The protein below binds the small molecule below.
Small molecule (SMILES): CC(=O)N[C@H]1[C@H](O[C@H]2[C@H](O)[C@@H](NC(C)=O)CO[C@@H]2CO)O[C@H](CO)[C@@H](O[C@@H]2O[C@H](CO)[C@@H](O)[C@H](O)[C@@H]2O)[C@@H]1O

Binding-site contacts:
Ligand atom C7 contacts residue SER209 of chain 1.A at 4.2 Å.
Ligand atom C5 contacts residue ASN207 of chain 1.A at 3.7 Å.
Ligand atom C3 contacts residue ASN207 of chain 1.A at 3.8 Å.
Ligand atom C7 contacts residue SER208 of chain 1.A at 4.3 Å.
Ligand atom C2 contacts residue ASN207 of chain 1.A at 2.5 Å.
Ligand atom C8 contacts residue SER208 of chain 1.A at 4.0 Å.
Ligand atom O7 contacts residue SER208 of chain 1.A at 4.1 Å.
Ligand atom C7 contacts residue ASN207 of chain 1.A at 3.3 Å.
Ligand atom C1 contacts residue ASN207 of chain 1.A at 1.4 Å.
Ligand atom O5 contacts residue ASN207 of chain 1.A at 2.4 Å (h-bond).
Ligand atom O7 contacts residue ASN207 of chain 1.A at 3.3 Å (h-bond).
Ligand atom N2 contacts residue ASN207 of chain 1.A at 2.9 Å (h-bond).
Ligand atom C8 contacts residue ASN207 of chain 1.A at 3.4 Å.
Ligand atom O7 contacts residue SER209 of chain 1.A at 3.1 Å (h-bond).
Ligand atom C4 contacts residue ASN207 of chain 1.A at 4.2 Å.

Sequence of chain 1.A:
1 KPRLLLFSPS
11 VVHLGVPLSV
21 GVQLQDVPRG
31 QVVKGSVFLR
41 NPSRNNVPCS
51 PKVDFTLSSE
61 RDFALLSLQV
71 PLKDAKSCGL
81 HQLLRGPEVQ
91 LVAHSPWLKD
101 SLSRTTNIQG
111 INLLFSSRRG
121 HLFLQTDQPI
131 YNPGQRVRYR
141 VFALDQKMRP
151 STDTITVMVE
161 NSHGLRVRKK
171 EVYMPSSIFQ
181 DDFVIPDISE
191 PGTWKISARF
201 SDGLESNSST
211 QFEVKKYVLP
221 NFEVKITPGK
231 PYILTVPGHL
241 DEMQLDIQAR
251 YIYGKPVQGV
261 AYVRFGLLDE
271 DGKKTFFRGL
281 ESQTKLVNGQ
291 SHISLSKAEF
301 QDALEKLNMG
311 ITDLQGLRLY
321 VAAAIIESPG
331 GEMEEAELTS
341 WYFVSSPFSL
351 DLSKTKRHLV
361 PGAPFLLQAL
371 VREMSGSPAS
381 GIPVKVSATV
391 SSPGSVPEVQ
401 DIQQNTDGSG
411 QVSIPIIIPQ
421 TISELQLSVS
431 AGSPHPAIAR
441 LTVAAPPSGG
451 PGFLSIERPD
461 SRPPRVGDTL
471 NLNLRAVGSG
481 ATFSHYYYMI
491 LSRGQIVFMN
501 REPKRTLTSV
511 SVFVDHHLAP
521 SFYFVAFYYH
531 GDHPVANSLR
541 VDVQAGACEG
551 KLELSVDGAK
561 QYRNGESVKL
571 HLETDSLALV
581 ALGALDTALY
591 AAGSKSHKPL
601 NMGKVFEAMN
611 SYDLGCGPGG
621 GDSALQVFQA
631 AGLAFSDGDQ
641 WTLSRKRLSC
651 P